Binding-site contacts:
Ligand atom O1 contacts residue GLY230 of chain 1.B at 3.4 Å (h-bond).
Ligand atom C2 contacts residue TRP227 of chain 1.B at 3.8 Å (hydrophobic).
Ligand atom CL1 contacts residue VAL225 of chain 1.B at 3.5 Å.
Ligand atom C1 contacts residue TRP227 of chain 1.B at 3.3 Å (hydrophobic).
Ligand atom O1 contacts residue GLY228 of chain 1.B at 3.6 Å.
Ligand atom C4 contacts residue GLY228 of chain 1.B at 3.8 Å.
Ligand atom CL1 contacts residue TYR240 of chain 1.B at 3.8 Å.
Ligand atom CL1 contacts residue GLY238 of chain 1.B at 3.5 Å.
Ligand atom N3 contacts residue LEU96 of chain 1.B at 3.4 Å.
Ligand atom C2 contacts residue ASP199 of chain 1.B at 3.2 Å.
Ligand atom C16 contacts residue TRP227 of chain 1.B at 3.6 Å (hydrophobic).
Ligand atom C20 contacts residue TYR47 of chain 1.B at 3.3 Å (hydrophobic).
Ligand atom O3 contacts residue TRP227 of chain 1.B at 3.2 Å.
Ligand atom O5 contacts residue HIS43 of chain 1.B at 3.2 Å.
Ligand atom C6 contacts residue CYS231 of chain 1.B at 3.5 Å (hydrophobic).
Ligand atom C22 contacts residue HIS43 of chain 1.B at 3.6 Å.
Ligand atom O2 contacts residue GLU202 of chain 1.B at 3.1 Å (salt-bridge).
Ligand atom S6 contacts residue TRP227 of chain 1.B at 3.5 Å.
Ligand atom C19 contacts residue TYR47 of chain 1.B at 3.4 Å (hydrophobic).
Ligand atom CL1 contacts residue TRP227 of chain 1.B at 3.5 Å.
Ligand atom C3 contacts residue ALA200 of chain 1.B at 3.4 Å (hydrophobic).
Ligand atom C19 contacts residue LEU96 of chain 1.B at 3.6 Å (hydrophobic).
Ligand atom C20 contacts residue TRP50 of chain 1.B at 3.7 Å (hydrophobic).
Ligand atom C12 contacts residue GLY228 of chain 1.B at 3.3 Å.
Ligand atom C18 contacts residue LEU96 of chain 1.B at 3.7 Å (hydrophobic).
Ligand atom C6 contacts residue GLY228 of chain 1.B at 3.6 Å.
Ligand atom CL1 contacts residue PHE239 of chain 1.B at 3.1 Å.
Ligand atom C15 contacts residue GLY228 of chain 1.B at 3.2 Å.
Ligand atom C3 contacts residue GLY230 of chain 1.B at 3.5 Å.
Ligand atom O3 contacts residue GLY228 of chain 1.B at 2.9 Å (h-bond).
Ligand atom C1 contacts residue ALA200 of chain 1.B at 3.7 Å (hydrophobic).
Ligand atom S6 contacts residue VAL225 of chain 1.B at 3.7 Å.
Ligand atom O2 contacts residue CYS231 of chain 1.B at 3.6 Å.
Ligand atom C2 contacts residue ALA200 of chain 1.B at 3.8 Å (hydrophobic).
Ligand atom O5 contacts residue TRP50 of chain 1.B at 3.8 Å.
Ligand atom C6 contacts residue GLY230 of chain 1.B at 3.5 Å.
Ligand atom C9 contacts residue GLU202 of chain 1.B at 3.7 Å.
Ligand atom C23 contacts residue LEU96 of chain 1.B at 3.7 Å (hydrophobic).
Ligand atom C2 contacts residue GLY238 of chain 1.B at 3.6 Å.
Ligand atom C9 contacts residue CYS201 of chain 1.B at 3.7 Å (hydrophobic).

This small molecule binds to this protein.
Small molecule (SMILES): C[C@@H](C(=O)N1CCOCC1)N1CC[C@H](NS(=O)(=O)/C=C/c2ccc(Cl)s2)C1=O

Sequence of chain 1.B:
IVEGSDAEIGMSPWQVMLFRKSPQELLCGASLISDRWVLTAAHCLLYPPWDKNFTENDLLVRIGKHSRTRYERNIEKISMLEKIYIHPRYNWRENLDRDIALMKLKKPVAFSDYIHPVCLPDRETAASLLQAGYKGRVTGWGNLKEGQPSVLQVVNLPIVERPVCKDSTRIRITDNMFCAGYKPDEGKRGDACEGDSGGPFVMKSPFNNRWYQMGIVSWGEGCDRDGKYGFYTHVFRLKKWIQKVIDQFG